Binding-site contacts:
Ligand atom C7 contacts residue LEU198 of chain 1.B at 4.0 Å (hydrophobic).
Ligand atom O3 contacts residue LEU147 of chain 1.B at 3.5 Å.
Ligand atom N1 contacts residue GLU146 of chain 1.B at 2.9 Å (salt-bridge).
Ligand atom C10 contacts residue ASN196 of chain 1.B at 4.0 Å.
Ligand atom C14 contacts residue CYS209 of chain 1.B at 4.0 Å (hydrophobic).
Ligand atom C4 contacts residue LEU198 of chain 1.B at 3.4 Å (hydrophobic).
Ligand atom C14 contacts residue LYS105 of chain 1.B at 3.9 Å.
Ligand atom C7 contacts residue VAL90 of chain 1.B at 4.0 Å (hydrophobic).
Ligand atom S13 contacts residue CYS209 of chain 1.B at 3.8 Å.
Ligand atom C2 contacts residue LEU148 of chain 1.B at 4.0 Å (hydrophobic).
Ligand atom C11 contacts residue CYS209 of chain 1.B at 3.9 Å (hydrophobic).
Ligand atom C16 contacts residue VAL90 of chain 1.B at 3.7 Å (hydrophobic).
Ligand atom C6 contacts residue ARG84 of chain 1.B at 3.9 Å.
Ligand atom C14 contacts residue ASP210 of chain 1.B at 3.6 Å.
Ligand atom N1 contacts residue LEU198 of chain 1.B at 3.4 Å.
Ligand atom O8 contacts residue ARG84 of chain 1.B at 4.0 Å.
Ligand atom C12 contacts residue CYS209 of chain 1.B at 3.7 Å (hydrophobic).
Ligand atom O8 contacts residue GLY85 of chain 1.B at 3.8 Å.
Ligand atom S13 contacts residue MET145 of chain 1.B at 3.5 Å (h-bond).
Ligand atom C11 contacts residue VAL90 of chain 1.B at 3.7 Å (hydrophobic).
Ligand atom C12 contacts residue VAL90 of chain 1.B at 3.8 Å (hydrophobic).
Ligand atom O3 contacts residue LEU198 of chain 1.B at 3.9 Å.
Ligand atom C2 contacts residue LEU198 of chain 1.B at 3.4 Å (hydrophobic).
Ligand atom N1 contacts residue MET145 of chain 1.B at 3.5 Å.
Ligand atom C2 contacts residue ALA103 of chain 1.B at 3.7 Å (hydrophobic).
Ligand atom C6 contacts residue LEU198 of chain 1.B at 3.9 Å (hydrophobic).
Ligand atom C10 contacts residue GLY85 of chain 1.B at 3.7 Å.
Ligand atom N1 contacts residue ALA103 of chain 1.B at 3.4 Å.
Ligand atom C9 contacts residue ASP195 of chain 1.B at 3.0 Å.
Ligand atom C10 contacts residue ASP195 of chain 1.B at 3.9 Å.
Ligand atom O3 contacts residue GLU146 of chain 1.B at 3.7 Å.
Ligand atom C5 contacts residue ARG84 of chain 1.B at 3.8 Å.
Ligand atom N17 contacts residue VAL90 of chain 1.B at 3.8 Å.
Ligand atom O3 contacts residue ALA103 of chain 1.B at 4.1 Å.
Ligand atom O3 contacts residue LEU148 of chain 1.B at 3.0 Å (h-bond).
Ligand atom C15 contacts residue VAL90 of chain 1.B at 4.0 Å (hydrophobic).
Ligand atom N17 contacts residue LEU198 of chain 1.B at 3.4 Å.
Ligand atom C5 contacts residue LEU198 of chain 1.B at 3.9 Å (hydrophobic).
Ligand atom C15 contacts residue ASP210 of chain 1.B at 3.5 Å.
Ligand atom C2 contacts residue GLU146 of chain 1.B at 3.7 Å.

Sequence of chain 1.B:
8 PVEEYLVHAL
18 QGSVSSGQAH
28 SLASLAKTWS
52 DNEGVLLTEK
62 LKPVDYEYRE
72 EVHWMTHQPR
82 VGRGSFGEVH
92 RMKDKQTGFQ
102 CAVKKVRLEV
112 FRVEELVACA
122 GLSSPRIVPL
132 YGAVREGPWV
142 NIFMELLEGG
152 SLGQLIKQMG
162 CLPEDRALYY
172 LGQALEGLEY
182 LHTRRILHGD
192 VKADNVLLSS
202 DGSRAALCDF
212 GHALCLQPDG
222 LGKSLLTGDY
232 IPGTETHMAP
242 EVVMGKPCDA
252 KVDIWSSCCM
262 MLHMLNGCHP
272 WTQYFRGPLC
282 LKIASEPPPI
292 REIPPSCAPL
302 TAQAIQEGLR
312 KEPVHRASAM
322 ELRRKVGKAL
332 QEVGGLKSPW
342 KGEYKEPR

A small-molecule ligand and the protein it binds are described below.
Small molecule (SMILES): NC(=O)c1ccc2c(n1)-c1sccc1CCO2